Binding-site contacts:
Ligand atom C5 contacts residue ASN165 of chain 1.H at 3.7 Å.
Ligand atom O5 contacts residue ASN165 of chain 1.H at 2.4 Å (h-bond).
Ligand atom C4 contacts residue ASN165 of chain 1.H at 4.2 Å.
Ligand atom O6 contacts residue GLY200 of chain 1.H at 4.5 Å.
Ligand atom C5 contacts residue ASP202 of chain 1.H at 4.4 Å.
Ligand atom O5 contacts residue ASP202 of chain 1.H at 3.8 Å.
Ligand atom C1 contacts residue ASN165 of chain 1.H at 1.4 Å.
Ligand atom C7 contacts residue SER167 of chain 1.H at 3.8 Å.
Ligand atom C6 contacts residue ASP202 of chain 1.H at 4.2 Å.
Ligand atom N2 contacts residue SER167 of chain 1.H at 3.1 Å (h-bond).
Ligand atom O6 contacts residue ASP196 of chain 1.H at 3.9 Å.
Ligand atom C8 contacts residue SER167 of chain 1.H at 3.5 Å.
Ligand atom C2 contacts residue ASN165 of chain 1.H at 2.5 Å.
Ligand atom C7 contacts residue ASN165 of chain 1.H at 3.8 Å.
Ligand atom O7 contacts residue ASN165 of chain 1.H at 4.2 Å.
Ligand atom C2 contacts residue ASP196 of chain 1.H at 4.2 Å.
Ligand atom C1 contacts residue SER167 of chain 1.H at 4.2 Å.
Ligand atom O6 contacts residue ASP202 of chain 1.H at 3.7 Å.
Ligand atom O3 contacts residue ASP196 of chain 1.H at 2.5 Å (salt-bridge).
Ligand atom C3 contacts residue ASP196 of chain 1.H at 3.7 Å.
Ligand atom C2 contacts residue SER167 of chain 1.H at 4.2 Å.
Ligand atom C7 contacts residue ASP196 of chain 1.H at 4.1 Å.
Ligand atom O7 contacts residue ASP196 of chain 1.H at 3.0 Å (salt-bridge).
Ligand atom N2 contacts residue ASN165 of chain 1.H at 2.9 Å (h-bond).
Ligand atom C3 contacts residue ASN165 of chain 1.H at 3.8 Å.

A protein and the small-molecule ligand that binds it are described below.
Small molecule (SMILES): CC(=O)N[C@H]1[C@H](O[C@H]2[C@H](O)[C@@H](NC(C)=O)CO[C@@H]2CO)O[C@H](CO)[C@@H](O)[C@@H]1O

Sequence of chain 1.H:
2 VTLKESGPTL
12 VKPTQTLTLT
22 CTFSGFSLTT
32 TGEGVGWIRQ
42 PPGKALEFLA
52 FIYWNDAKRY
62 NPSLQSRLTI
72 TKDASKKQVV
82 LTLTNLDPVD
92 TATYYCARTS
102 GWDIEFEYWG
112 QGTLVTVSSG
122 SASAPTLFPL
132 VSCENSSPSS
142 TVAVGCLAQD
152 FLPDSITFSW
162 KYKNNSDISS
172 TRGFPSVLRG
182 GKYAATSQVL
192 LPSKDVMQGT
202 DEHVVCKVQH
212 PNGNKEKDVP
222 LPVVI